Binding-site contacts:
Ligand atom C4 contacts residue PRO1 of chain 1.B at 1.3 Å (hydrophobic).
Ligand atom S2 contacts residue TYR36 of chain 1.B at 3.7 Å.
Ligand atom C6 contacts residue MET2 of chain 1.B at 3.4 Å (hydrophobic).
Ligand atom C6 contacts residue VAL106 of chain 1.B at 4.0 Å (hydrophobic).
Ligand atom C5 contacts residue PRO1 of chain 1.B at 3.2 Å (hydrophobic).
Ligand atom C10 contacts residue SER63 of chain 1.B at 3.7 Å.
Ligand atom C7 contacts residue ASN97 of chain 1.C at 3.5 Å.
Ligand atom C9 contacts residue HIS62 of chain 1.B at 3.6 Å.
Ligand atom N2 contacts residue TYR95 of chain 1.C at 3.6 Å.
Ligand atom C5 contacts residue TYR95 of chain 1.C at 4.1 Å (hydrophobic).
Ligand atom S2 contacts residue TYR95 of chain 1.C at 4.0 Å.
Ligand atom C4 contacts residue TYR95 of chain 1.C at 4.2 Å (hydrophobic).
Ligand atom C9 contacts residue ILE64 of chain 1.B at 3.9 Å (hydrophobic).
Ligand atom N2 contacts residue MET2 of chain 1.B at 4.2 Å.
Ligand atom C10 contacts residue ILE64 of chain 1.B at 3.9 Å (hydrophobic).
Ligand atom C8 contacts residue VAL106 of chain 1.B at 3.6 Å (hydrophobic).
Ligand atom C9 contacts residue MET101 of chain 1.B at 4.1 Å (hydrophobic).
Ligand atom N2 contacts residue TYR36 of chain 1.B at 3.9 Å.
Ligand atom C9 contacts residue SER63 of chain 1.B at 3.6 Å.
Ligand atom C4 contacts residue TYR36 of chain 1.B at 3.8 Å (hydrophobic).
Ligand atom C4 contacts residue MET2 of chain 1.B at 4.4 Å (hydrophobic).
Ligand atom C7 contacts residue MET2 of chain 1.B at 3.0 Å (hydrophobic).
Ligand atom C8 contacts residue ASN97 of chain 1.C at 3.2 Å.
Ligand atom C10 contacts residue HIS62 of chain 1.B at 3.5 Å.
Ligand atom C10 contacts residue MET2 of chain 1.B at 4.4 Å (hydrophobic).
Ligand atom C10 contacts residue PRO1 of chain 1.B at 3.4 Å (hydrophobic).
Ligand atom C7 contacts residue VAL106 of chain 1.B at 3.5 Å (hydrophobic).
Ligand atom C6 contacts residue PRO1 of chain 1.B at 4.4 Å (hydrophobic).
Ligand atom C8 contacts residue MET2 of chain 1.B at 3.8 Å (hydrophobic).
Ligand atom C7 contacts residue TYR95 of chain 1.C at 4.3 Å (hydrophobic).
Ligand atom C8 contacts residue MET101 of chain 1.B at 4.0 Å (hydrophobic).
Ligand atom C5 contacts residue MET2 of chain 1.B at 4.1 Å (hydrophobic).
Ligand atom C9 contacts residue PRO1 of chain 1.B at 4.4 Å (hydrophobic).
Ligand atom N2 contacts residue PRO1 of chain 1.B at 2.4 Å (h-bond).
Ligand atom C8 contacts residue HIS62 of chain 1.B at 3.8 Å.
Ligand atom C5 contacts residue HIS62 of chain 1.B at 4.3 Å.
Ligand atom S2 contacts residue PRO1 of chain 1.B at 2.8 Å (h-bond).
Ligand atom C6 contacts residue TYR95 of chain 1.C at 3.5 Å (hydrophobic).
Ligand atom C9 contacts residue VAL106 of chain 1.B at 4.1 Å (hydrophobic).

The protein below binds the small molecule below.
Small molecule (SMILES): S=CNc1ccccc1

Sequence of chain 1.C:
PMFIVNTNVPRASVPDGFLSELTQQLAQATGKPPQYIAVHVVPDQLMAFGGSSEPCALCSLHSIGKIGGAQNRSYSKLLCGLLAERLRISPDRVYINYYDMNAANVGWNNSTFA

Sequence of chain 1.B:
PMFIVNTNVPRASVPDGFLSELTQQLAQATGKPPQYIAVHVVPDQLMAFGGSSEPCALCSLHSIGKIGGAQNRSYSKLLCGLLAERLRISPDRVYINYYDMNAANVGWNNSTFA